Binding-site contacts:
Ligand atom C5' contacts residue SER948 of chain 1.A at 3.1 Å.
Ligand atom O3' contacts residue THR1017 of chain 1.A at 2.8 Å (h-bond).
Ligand atom O1P contacts residue THR977 of chain 1.A at 2.5 Å (h-bond).
Ligand atom P contacts residue LYS993 of chain 1.A at 3.3 Å.
Ligand atom O3P contacts residue GLY976 of chain 1.A at 3.4 Å.
Ligand atom O1P contacts residue GLY976 of chain 1.A at 3.3 Å (h-bond).
Ligand atom C5 contacts residue LYS993 of chain 1.A at 3.6 Å.
Ligand atom O1P contacts residue LYS954 of chain 1.A at 3.5 Å (salt-bridge).
Ligand atom O6 contacts residue VAL1028 of chain 1.A at 3.5 Å.
Ligand atom O2' contacts residue SER1026 of chain 1.A at 2.9 Å.
Ligand atom C3' contacts residue SER948 of chain 1.A at 3.5 Å.
Ligand atom C5' contacts residue THR974 of chain 1.A at 3.5 Å.
Ligand atom O6 contacts residue ILE1001 of chain 1.A at 3.6 Å.
Ligand atom O6 contacts residue VAL994 of chain 1.A at 2.8 Å (h-bond).
Ligand atom O2P contacts residue LYS993 of chain 1.A at 2.5 Å (salt-bridge).
Ligand atom C3' contacts residue THR1017 of chain 1.A at 3.5 Å.
Ligand atom P contacts residue GLY976 of chain 1.A at 3.4 Å.
Ligand atom C4' contacts residue SER948 of chain 1.A at 3.5 Å.
Ligand atom C3' contacts residue THR1016 of chain 1.A at 3.3 Å.
Ligand atom C2' contacts residue ASN1015 of chain 1.A at 3.0 Å.
Ligand atom C3' contacts residue ASN1015 of chain 1.A at 3.6 Å.
Ligand atom O3' contacts residue THR1016 of chain 1.A at 2.7 Å (h-bond).
Ligand atom O1P contacts residue THR974 of chain 1.A at 2.4 Å (h-bond).
Ligand atom O5' contacts residue LYS993 of chain 1.A at 3.1 Å (salt-bridge).
Ligand atom C8 contacts residue SER948 of chain 1.A at 3.2 Å.
Ligand atom C2 contacts residue ASP1025 of chain 1.A at 3.3 Å.
Ligand atom P contacts residue THR974 of chain 1.A at 3.4 Å.
Ligand atom O3P contacts residue LYS954 of chain 1.A at 2.4 Å (salt-bridge).
Ligand atom P contacts residue LYS954 of chain 1.A at 3.5 Å.
Ligand atom O5' contacts residue THR974 of chain 1.A at 3.6 Å (h-bond).
Ligand atom C5' contacts residue VAL949 of chain 1.A at 3.5 Å (hydrophobic).
Ligand atom C2' contacts residue THR1017 of chain 1.A at 3.5 Å.
Ligand atom O2P contacts residue GLY976 of chain 1.A at 2.7 Å (h-bond).
Ligand atom N1 contacts residue ASP1025 of chain 1.A at 3.6 Å.
Ligand atom C2' contacts residue SER948 of chain 1.A at 3.3 Å.
Ligand atom O4' contacts residue SER948 of chain 1.A at 3.3 Å (h-bond).
Ligand atom O2' contacts residue ASN1015 of chain 1.A at 2.7 Å (h-bond).
Ligand atom N3 contacts residue SER1026 of chain 1.A at 3.5 Å.
Ligand atom O2' contacts residue THR1017 of chain 1.A at 2.5 Å (h-bond).
Ligand atom O4' contacts residue LYS993 of chain 1.A at 3.6 Å.

Sequence of chain 1.A:
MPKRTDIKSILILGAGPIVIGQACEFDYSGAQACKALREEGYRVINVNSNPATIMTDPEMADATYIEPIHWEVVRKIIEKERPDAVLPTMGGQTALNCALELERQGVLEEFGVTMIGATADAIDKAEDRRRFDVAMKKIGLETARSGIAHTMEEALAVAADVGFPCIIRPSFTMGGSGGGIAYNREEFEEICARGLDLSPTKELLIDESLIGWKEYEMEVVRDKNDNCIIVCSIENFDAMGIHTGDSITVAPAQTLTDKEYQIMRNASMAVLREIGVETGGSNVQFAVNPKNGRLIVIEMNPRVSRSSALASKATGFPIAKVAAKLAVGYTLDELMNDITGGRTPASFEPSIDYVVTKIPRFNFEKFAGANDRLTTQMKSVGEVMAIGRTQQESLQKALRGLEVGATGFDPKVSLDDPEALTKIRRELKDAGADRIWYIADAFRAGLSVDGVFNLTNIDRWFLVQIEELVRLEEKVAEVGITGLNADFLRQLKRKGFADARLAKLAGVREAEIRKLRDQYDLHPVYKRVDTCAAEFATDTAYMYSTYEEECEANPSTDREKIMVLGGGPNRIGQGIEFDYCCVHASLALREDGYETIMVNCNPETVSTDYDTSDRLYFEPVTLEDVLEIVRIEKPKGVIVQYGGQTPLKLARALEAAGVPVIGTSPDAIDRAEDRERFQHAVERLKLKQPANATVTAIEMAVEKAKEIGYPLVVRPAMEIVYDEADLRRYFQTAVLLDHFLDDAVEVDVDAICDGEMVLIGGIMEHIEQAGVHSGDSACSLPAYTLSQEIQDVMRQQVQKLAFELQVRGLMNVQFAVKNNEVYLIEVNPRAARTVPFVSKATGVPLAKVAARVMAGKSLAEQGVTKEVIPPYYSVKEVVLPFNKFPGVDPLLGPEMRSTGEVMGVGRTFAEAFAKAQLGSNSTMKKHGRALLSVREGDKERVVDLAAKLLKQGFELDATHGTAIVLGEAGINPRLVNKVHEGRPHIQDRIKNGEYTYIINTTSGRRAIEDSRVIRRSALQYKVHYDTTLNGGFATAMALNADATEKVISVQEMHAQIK

The protein below binds the small molecule below.
Small molecule (SMILES): O=c1[nH]cnc2c1ncn2[C@@H]1O[C@H](COP(=O)(O)O)[C@@H](O)[C@H]1O